This protein binds this small molecule.
Small molecule (SMILES): CC(=O)N[C@@H]1[C@@H](O)[C@H](O)[C@@H](CO)O[C@H]1O

Binding-site contacts:
Ligand atom C3 contacts residue ASN234 of chain 1.D at 3.8 Å.
Ligand atom O5 contacts residue ASN234 of chain 1.D at 2.3 Å (h-bond).
Ligand atom C8 contacts residue GLY232 of chain 1.D at 4.0 Å.
Ligand atom C5 contacts residue ASN234 of chain 1.D at 3.6 Å.
Ligand atom C2 contacts residue ASN234 of chain 1.D at 2.5 Å.
Ligand atom C8 contacts residue ASN234 of chain 1.D at 3.7 Å.
Ligand atom O7 contacts residue ASN234 of chain 1.D at 3.8 Å.
Ligand atom C8 contacts residue ILE233 of chain 1.D at 4.0 Å (hydrophobic).
Ligand atom C4 contacts residue ASN234 of chain 1.D at 4.2 Å.
Ligand atom C7 contacts residue ASN234 of chain 1.D at 3.6 Å.
Ligand atom N2 contacts residue ASN234 of chain 1.D at 3.0 Å (h-bond).
Ligand atom C1 contacts residue ASN234 of chain 1.D at 1.4 Å.

Sequence of chain 1.D:
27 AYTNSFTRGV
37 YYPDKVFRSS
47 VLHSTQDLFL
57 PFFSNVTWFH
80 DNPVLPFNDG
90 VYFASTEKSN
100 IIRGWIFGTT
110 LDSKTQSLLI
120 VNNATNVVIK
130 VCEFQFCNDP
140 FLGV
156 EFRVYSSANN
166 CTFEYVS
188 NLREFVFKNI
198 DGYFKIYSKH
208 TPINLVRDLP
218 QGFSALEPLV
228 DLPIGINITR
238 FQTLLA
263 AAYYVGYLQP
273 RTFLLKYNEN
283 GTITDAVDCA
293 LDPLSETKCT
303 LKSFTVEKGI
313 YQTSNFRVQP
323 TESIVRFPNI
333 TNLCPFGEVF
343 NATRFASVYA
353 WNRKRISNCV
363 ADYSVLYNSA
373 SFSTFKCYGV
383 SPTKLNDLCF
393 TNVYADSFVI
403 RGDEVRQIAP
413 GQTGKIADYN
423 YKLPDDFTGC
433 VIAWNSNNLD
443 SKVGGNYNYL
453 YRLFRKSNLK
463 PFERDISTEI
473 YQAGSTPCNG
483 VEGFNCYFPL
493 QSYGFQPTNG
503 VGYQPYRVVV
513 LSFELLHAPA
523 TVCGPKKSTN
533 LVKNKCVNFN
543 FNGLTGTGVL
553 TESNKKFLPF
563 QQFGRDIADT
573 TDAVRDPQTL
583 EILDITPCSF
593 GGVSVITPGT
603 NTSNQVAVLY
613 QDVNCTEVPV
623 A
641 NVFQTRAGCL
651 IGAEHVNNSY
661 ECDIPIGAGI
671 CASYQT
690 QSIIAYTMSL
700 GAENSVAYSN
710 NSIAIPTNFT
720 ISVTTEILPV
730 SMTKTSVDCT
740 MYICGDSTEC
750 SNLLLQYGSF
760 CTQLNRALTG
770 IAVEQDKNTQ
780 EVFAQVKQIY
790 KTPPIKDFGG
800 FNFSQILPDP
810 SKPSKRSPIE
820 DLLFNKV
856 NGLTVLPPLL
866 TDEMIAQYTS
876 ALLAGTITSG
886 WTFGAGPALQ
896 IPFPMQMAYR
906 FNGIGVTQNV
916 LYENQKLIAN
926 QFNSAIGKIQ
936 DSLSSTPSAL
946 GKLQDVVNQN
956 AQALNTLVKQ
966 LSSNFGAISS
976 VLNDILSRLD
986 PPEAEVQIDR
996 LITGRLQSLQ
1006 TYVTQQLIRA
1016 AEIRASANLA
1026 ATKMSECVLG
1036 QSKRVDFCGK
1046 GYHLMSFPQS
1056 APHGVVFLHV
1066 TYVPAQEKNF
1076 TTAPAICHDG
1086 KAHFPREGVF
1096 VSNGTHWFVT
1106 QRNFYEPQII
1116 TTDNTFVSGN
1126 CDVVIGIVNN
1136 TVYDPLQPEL